Sequence of chain 2.A:
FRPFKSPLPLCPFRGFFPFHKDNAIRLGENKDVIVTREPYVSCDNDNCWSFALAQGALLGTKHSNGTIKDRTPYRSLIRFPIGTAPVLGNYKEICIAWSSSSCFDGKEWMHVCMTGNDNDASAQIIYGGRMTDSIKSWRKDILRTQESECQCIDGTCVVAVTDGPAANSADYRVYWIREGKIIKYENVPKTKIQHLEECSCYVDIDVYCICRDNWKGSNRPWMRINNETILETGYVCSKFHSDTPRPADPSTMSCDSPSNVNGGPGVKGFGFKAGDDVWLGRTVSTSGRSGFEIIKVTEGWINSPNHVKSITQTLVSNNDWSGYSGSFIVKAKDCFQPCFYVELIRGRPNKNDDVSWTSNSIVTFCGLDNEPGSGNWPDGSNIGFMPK

Binding-site contacts:
Ligand atom C6 contacts residue GLU228 of chain 2.A at 4.2 Å.
Ligand atom O5 contacts residue ASP154 of chain 2.A at 4.3 Å.
Ligand atom C2 contacts residue ASN227 of chain 2.A at 2.4 Å.
Ligand atom N2 contacts residue GLU228 of chain 2.A at 3.0 Å (salt-bridge).
Ligand atom C3 contacts residue ASN227 of chain 2.A at 3.8 Å.
Ligand atom N2 contacts residue ASN227 of chain 2.A at 2.8 Å (h-bond).
Ligand atom C3 contacts residue GLU228 of chain 2.A at 3.9 Å.
Ligand atom O7 contacts residue THR156 of chain 2.A at 4.0 Å.
Ligand atom C5 contacts residue ASN227 of chain 2.A at 3.7 Å.
Ligand atom O5 contacts residue ASN227 of chain 2.A at 2.4 Å (h-bond).
Ligand atom C7 contacts residue GLU228 of chain 2.A at 3.9 Å.
Ligand atom O3 contacts residue PRO7 of chain 2.A at 4.0 Å.
Ligand atom O7 contacts residue ASN227 of chain 2.A at 3.4 Å (h-bond).
Ligand atom O3 contacts residue ASP206 of chain 2.A at 4.3 Å.
Ligand atom C4 contacts residue ASN226 of chain 2.A at 4.4 Å.
Ligand atom C2 contacts residue GLU228 of chain 2.A at 3.8 Å.
Ligand atom C7 contacts residue ASN227 of chain 2.A at 3.3 Å.
Ligand atom C4 contacts residue ASN227 of chain 2.A at 4.2 Å.
Ligand atom O4 contacts residue ASN226 of chain 2.A at 4.2 Å.
Ligand atom C8 contacts residue ASN227 of chain 2.A at 4.4 Å.
Ligand atom C5 contacts residue ASN227 of chain 2.A at 3.4 Å.
Ligand atom C6 contacts residue ASN226 of chain 2.A at 3.6 Å.
Ligand atom C6 contacts residue ASP154 of chain 2.A at 4.1 Å.
Ligand atom O6 contacts residue ASP154 of chain 2.A at 3.8 Å.
Ligand atom C8 contacts residue GLU228 of chain 2.A at 3.9 Å.
Ligand atom O3 contacts residue ILE205 of chain 2.A at 4.2 Å.
Ligand atom C6 contacts residue ASN227 of chain 2.A at 3.3 Å.
Ligand atom O2 contacts residue PRO7 of chain 2.A at 4.1 Å.
Ligand atom C4 contacts residue ASN227 of chain 2.A at 4.2 Å.
Ligand atom C1 contacts residue ASN227 of chain 2.A at 1.4 Å.
Ligand atom C1 contacts residue GLU228 of chain 2.A at 3.9 Å.

The protein below binds the small molecule below.
Small molecule (SMILES): CC(=O)N[C@H]1[C@H](O[C@H]2[C@H](O)[C@@H](NC(C)=O)CO[C@@H]2CO[C@@H]2O[C@@H](C)[C@@H](O)[C@@H](O)[C@@H]2O)O[C@H](CO)[C@@H](O)[C@@H]1O